Sequence of chain 1.A:
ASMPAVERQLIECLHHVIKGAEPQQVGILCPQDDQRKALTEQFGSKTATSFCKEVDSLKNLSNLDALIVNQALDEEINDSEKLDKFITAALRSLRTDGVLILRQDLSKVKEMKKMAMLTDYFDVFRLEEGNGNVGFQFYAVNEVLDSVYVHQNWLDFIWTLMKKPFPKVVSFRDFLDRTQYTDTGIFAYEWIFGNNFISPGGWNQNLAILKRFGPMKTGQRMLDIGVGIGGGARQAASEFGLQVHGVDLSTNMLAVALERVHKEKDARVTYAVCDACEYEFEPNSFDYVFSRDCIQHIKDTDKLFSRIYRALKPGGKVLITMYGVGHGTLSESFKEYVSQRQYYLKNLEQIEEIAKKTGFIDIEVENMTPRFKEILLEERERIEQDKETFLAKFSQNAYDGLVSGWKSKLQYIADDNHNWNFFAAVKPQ

Binding-site contacts:
Ligand atom O4 contacts residue TYR327 of chain 1.A at 2.6 Å (h-bond).
Ligand atom C3 contacts residue TYR347 of chain 1.A at 3.5 Å (hydrophobic).
Ligand atom P1 contacts residue GLN184 of chain 1.A at 3.9 Å.
Ligand atom O1 contacts residue TYR347 of chain 1.A at 2.8 Å (h-bond).
Ligand atom P1 contacts residue TYR341 of chain 1.A at 3.7 Å.
Ligand atom P1 contacts residue TYR347 of chain 1.A at 3.6 Å.
Ligand atom C3 contacts residue ASP297 of chain 1.A at 4.0 Å.
Ligand atom P1 contacts residue TYR327 of chain 1.A at 3.7 Å.
Ligand atom N1 contacts residue TYR185 of chain 1.A at 4.1 Å.
Ligand atom P1 contacts residue LYS413 of chain 1.A at 3.8 Å.
Ligand atom P1 contacts residue ARG345 of chain 1.A at 3.9 Å.
Ligand atom C1 contacts residue PHE197 of chain 1.A at 4.0 Å (hydrophobic).
Ligand atom P1 contacts residue TYR193 of chain 1.A at 3.6 Å.
Ligand atom C2 contacts residue GLN184 of chain 1.A at 4.0 Å.
Ligand atom O2 contacts residue TYR193 of chain 1.A at 3.5 Å (h-bond).
Ligand atom C1 contacts residue TYR327 of chain 1.A at 3.8 Å (hydrophobic).
Ligand atom C3 contacts residue TYR185 of chain 1.A at 4.0 Å (hydrophobic).
Ligand atom O1 contacts residue GLN184 of chain 1.A at 3.8 Å.
Ligand atom C3 contacts residue TYR327 of chain 1.A at 3.8 Å (hydrophobic).
Ligand atom N1 contacts residue ILE202 of chain 1.A at 3.6 Å.
Ligand atom N1 contacts residue TYR327 of chain 1.A at 4.0 Å.
Ligand atom O3 contacts residue GLN184 of chain 1.A at 4.1 Å.
Ligand atom O1 contacts residue TYR327 of chain 1.A at 3.8 Å.
Ligand atom C2 contacts residue ILE202 of chain 1.A at 3.6 Å (hydrophobic).
Ligand atom O1 contacts residue ARG345 of chain 1.A at 2.9 Å (salt-bridge).
Ligand atom O4 contacts residue TYR341 of chain 1.A at 3.7 Å.
Ligand atom O2 contacts residue GLN184 of chain 1.A at 3.0 Å (h-bond).
Ligand atom O1 contacts residue TYR341 of chain 1.A at 2.7 Å (h-bond).
Ligand atom C2 contacts residue PHE197 of chain 1.A at 4.2 Å (hydrophobic).
Ligand atom O3 contacts residue LYS413 of chain 1.A at 3.8 Å.
Ligand atom N1 contacts residue ASP297 of chain 1.A at 4.2 Å.
Ligand atom O3 contacts residue ARG345 of chain 1.A at 3.0 Å (salt-bridge).
Ligand atom O3 contacts residue TYR193 of chain 1.A at 2.6 Å (h-bond).
Ligand atom C1 contacts residue GLN184 of chain 1.A at 3.9 Å.
Ligand atom O4 contacts residue LYS413 of chain 1.A at 2.6 Å (salt-bridge).
Ligand atom C1 contacts residue TYR193 of chain 1.A at 3.7 Å (hydrophobic).
Ligand atom C2 contacts residue TYR185 of chain 1.A at 3.9 Å (hydrophobic).
Ligand atom O2 contacts residue TYR327 of chain 1.A at 3.8 Å.
Ligand atom O2 contacts residue TYR347 of chain 1.A at 3.3 Å (h-bond).
Ligand atom C3 contacts residue GLN300 of chain 1.A at 3.5 Å.

This small molecule binds to this protein.
Small molecule (SMILES): CNCCOP(=O)(O)O